A small-molecule ligand and the protein it binds are described below.
Small molecule (SMILES): CC(=O)N[C@H]1[C@H](O[C@H]2[C@H](O)[C@@H](NC(C)=O)CO[C@@H]2CO)O[C@H](CO)[C@@H](O[C@@H]2O[C@H](CO)[C@@H](O)[C@H](O[C@H]3O[C@H](CO)[C@@H](O)[C@H](O)[C@@H]3O)[C@@H]2O)[C@@H]1O

Sequence of chain 1.E:
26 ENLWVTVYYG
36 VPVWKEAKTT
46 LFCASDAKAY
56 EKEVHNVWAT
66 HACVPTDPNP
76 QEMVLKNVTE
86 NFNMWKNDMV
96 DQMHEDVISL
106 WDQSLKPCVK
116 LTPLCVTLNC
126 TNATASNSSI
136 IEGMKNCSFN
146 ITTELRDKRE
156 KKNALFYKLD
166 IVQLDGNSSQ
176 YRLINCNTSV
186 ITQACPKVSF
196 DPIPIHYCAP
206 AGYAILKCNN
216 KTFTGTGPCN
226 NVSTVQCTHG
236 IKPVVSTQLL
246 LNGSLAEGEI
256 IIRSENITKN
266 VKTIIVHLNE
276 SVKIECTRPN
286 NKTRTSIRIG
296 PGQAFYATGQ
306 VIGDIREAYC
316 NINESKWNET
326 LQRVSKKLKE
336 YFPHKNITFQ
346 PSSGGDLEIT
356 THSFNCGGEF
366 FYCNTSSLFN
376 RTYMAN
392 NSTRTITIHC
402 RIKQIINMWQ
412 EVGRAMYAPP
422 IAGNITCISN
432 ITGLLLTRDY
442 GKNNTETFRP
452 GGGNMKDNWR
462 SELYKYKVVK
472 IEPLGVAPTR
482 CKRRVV

Binding-site contacts:
Ligand atom N2 contacts residue ILE429 of chain 1.E at 4.4 Å.
Ligand atom C2 contacts residue ASN247 of chain 1.E at 2.5 Å.
Ligand atom C7 contacts residue ASN247 of chain 1.E at 4.0 Å.
Ligand atom C3 contacts residue SER430 of chain 1.E at 4.3 Å.
Ligand atom O6 contacts residue ILE429 of chain 1.E at 4.3 Å.
Ligand atom C5 contacts residue NAG1 of chain 1.R at 3.8 Å.
Ligand atom C1 contacts residue ASN247 of chain 1.E at 1.6 Å.
Ligand atom O5 contacts residue ASN247 of chain 1.E at 2.3 Å (h-bond).
Ligand atom C5 contacts residue ASN247 of chain 1.E at 3.6 Å.
Ligand atom C4 contacts residue ILE429 of chain 1.E at 4.1 Å (hydrophobic).
Ligand atom C1 contacts residue SER430 of chain 1.E at 4.2 Å.
Ligand atom C2 contacts residue ILE429 of chain 1.E at 4.5 Å (hydrophobic).
Ligand atom C4 contacts residue ASN247 of chain 1.E at 4.2 Å.
Ligand atom C8 contacts residue LEU246 of chain 1.E at 3.8 Å (hydrophobic).
Ligand atom N2 contacts residue ASN247 of chain 1.E at 3.0 Å (h-bond).
Ligand atom C7 contacts residue SER430 of chain 1.E at 4.3 Å.
Ligand atom C3 contacts residue ASN247 of chain 1.E at 3.8 Å.
Ligand atom O6 contacts residue ASP196 of chain 1.E at 4.0 Å.
Ligand atom C5 contacts residue ILE429 of chain 1.E at 4.0 Å (hydrophobic).
Ligand atom C2 contacts residue SER430 of chain 1.E at 4.4 Å.
Ligand atom O6 contacts residue NAG1 of chain 1.R at 3.8 Å.
Ligand atom C6 contacts residue NAG1 of chain 1.R at 3.3 Å.
Ligand atom C3 contacts residue ILE429 of chain 1.E at 4.0 Å (hydrophobic).
Ligand atom N2 contacts residue SER430 of chain 1.E at 3.6 Å.
Ligand atom O5 contacts residue NAG1 of chain 1.R at 3.7 Å.
Ligand atom C1 contacts residue ILE429 of chain 1.E at 4.5 Å (hydrophobic).
Ligand atom O4 contacts residue ILE429 of chain 1.E at 3.4 Å (h-bond).